Sequence of chain 3.C:
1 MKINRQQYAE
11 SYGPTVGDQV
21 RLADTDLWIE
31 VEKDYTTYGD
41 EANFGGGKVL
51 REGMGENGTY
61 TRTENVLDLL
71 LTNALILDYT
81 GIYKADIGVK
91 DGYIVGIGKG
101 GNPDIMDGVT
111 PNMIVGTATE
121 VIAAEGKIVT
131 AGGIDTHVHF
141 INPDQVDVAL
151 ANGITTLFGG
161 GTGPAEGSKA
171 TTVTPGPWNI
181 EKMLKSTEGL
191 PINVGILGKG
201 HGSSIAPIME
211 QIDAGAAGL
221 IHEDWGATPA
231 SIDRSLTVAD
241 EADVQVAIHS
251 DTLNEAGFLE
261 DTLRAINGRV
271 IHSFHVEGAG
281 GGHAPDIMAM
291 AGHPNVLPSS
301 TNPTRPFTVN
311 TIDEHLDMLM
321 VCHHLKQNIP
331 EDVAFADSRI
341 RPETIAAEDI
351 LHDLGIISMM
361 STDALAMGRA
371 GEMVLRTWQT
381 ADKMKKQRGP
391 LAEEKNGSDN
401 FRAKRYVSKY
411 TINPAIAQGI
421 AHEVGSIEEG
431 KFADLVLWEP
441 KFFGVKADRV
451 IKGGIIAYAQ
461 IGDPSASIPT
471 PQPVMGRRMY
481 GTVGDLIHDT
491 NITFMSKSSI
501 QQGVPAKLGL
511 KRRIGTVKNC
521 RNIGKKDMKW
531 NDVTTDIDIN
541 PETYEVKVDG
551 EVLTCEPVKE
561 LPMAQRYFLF

The small molecule below binds the protein below.
Small molecule (SMILES): O=S(=O)(O)c1cc(O)ccc1O

Sequence of chain 1.A:
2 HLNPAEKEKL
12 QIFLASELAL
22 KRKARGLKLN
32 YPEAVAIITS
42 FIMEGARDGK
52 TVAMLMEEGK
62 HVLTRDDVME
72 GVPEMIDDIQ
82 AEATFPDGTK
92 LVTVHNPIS

Binding-site contacts:
Ligand atom C3 contacts residue THR470 of chain 1.C at 3.5 Å.
Ligand atom O3 contacts residue LYS169 of chain 3.C at 4.4 Å.
Ligand atom O5 contacts residue VAL321 of chain 3.C at 3.6 Å.
Ligand atom C6 contacts residue CYS322 of chain 3.C at 2.7 Å (hydrophobic).
Ligand atom O4 contacts residue LYS169 of chain 3.C at 3.7 Å.
Ligand atom C4 contacts residue CYS322 of chain 3.C at 1.7 Å (hydrophobic).
Ligand atom C5 contacts residue CYS322 of chain 3.C at 2.7 Å (hydrophobic).
Ligand atom S1 contacts residue THR470 of chain 1.C at 3.7 Å.
Ligand atom C4 contacts residue ILE468 of chain 1.C at 3.7 Å (hydrophobic).
Ligand atom O5 contacts residue THR470 of chain 1.C at 4.0 Å.
Ligand atom S1 contacts residue LYS169 of chain 3.C at 3.6 Å.
Ligand atom C3 contacts residue CYS322 of chain 3.C at 4.0 Å (hydrophobic).
Ligand atom C1 contacts residue THR470 of chain 1.C at 3.8 Å.
Ligand atom O2 contacts residue GLU166 of chain 3.C at 4.1 Å.
Ligand atom C1 contacts residue PRO469 of chain 1.C at 4.3 Å (hydrophobic).
Ligand atom O5 contacts residue GLN81 of chain 1.A at 3.9 Å.
Ligand atom C2 contacts residue PRO469 of chain 1.C at 3.7 Å (hydrophobic).
Ligand atom C2 contacts residue CYS322 of chain 3.C at 4.0 Å (hydrophobic).
Ligand atom O1 contacts residue THR470 of chain 1.C at 3.5 Å.
Ligand atom O1 contacts residue PRO469 of chain 1.C at 3.9 Å.
Ligand atom O5 contacts residue ILE468 of chain 1.C at 3.9 Å.
Ligand atom O4 contacts residue PRO469 of chain 1.C at 3.5 Å.
Ligand atom C5 contacts residue ILE468 of chain 1.C at 4.0 Å (hydrophobic).
Ligand atom C5 contacts residue THR470 of chain 1.C at 3.9 Å.
Ligand atom O3 contacts residue THR470 of chain 1.C at 3.4 Å.
Ligand atom C6 contacts residue PRO469 of chain 1.C at 4.2 Å (hydrophobic).
Ligand atom O5 contacts residue CYS322 of chain 3.C at 3.0 Å (h-bond).
Ligand atom O1 contacts residue LYS169 of chain 3.C at 3.2 Å (salt-bridge).
Ligand atom C6 contacts residue ILE468 of chain 1.C at 3.8 Å (hydrophobic).
Ligand atom O2 contacts residue LYS169 of chain 3.C at 2.9 Å (salt-bridge).

Sequence of chain 1.C:
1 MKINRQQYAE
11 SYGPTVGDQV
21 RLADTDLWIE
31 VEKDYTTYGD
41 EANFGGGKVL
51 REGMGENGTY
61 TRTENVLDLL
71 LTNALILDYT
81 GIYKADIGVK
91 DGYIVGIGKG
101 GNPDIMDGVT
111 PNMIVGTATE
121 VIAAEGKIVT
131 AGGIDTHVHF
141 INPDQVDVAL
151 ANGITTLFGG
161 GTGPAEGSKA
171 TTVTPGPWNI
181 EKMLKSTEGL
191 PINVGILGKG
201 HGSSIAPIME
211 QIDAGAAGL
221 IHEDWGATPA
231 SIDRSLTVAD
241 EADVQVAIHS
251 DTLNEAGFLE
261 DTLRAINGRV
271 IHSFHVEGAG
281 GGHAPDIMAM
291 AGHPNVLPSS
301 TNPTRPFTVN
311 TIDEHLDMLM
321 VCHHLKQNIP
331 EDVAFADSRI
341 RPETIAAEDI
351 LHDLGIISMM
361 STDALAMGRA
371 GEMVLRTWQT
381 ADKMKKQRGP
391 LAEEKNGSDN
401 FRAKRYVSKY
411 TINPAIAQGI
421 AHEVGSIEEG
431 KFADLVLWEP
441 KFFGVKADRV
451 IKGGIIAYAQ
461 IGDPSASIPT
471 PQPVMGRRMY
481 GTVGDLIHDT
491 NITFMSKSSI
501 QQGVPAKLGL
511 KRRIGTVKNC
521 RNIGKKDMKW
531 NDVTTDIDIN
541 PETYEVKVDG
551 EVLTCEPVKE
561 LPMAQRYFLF